Sequence of chain 1.D:
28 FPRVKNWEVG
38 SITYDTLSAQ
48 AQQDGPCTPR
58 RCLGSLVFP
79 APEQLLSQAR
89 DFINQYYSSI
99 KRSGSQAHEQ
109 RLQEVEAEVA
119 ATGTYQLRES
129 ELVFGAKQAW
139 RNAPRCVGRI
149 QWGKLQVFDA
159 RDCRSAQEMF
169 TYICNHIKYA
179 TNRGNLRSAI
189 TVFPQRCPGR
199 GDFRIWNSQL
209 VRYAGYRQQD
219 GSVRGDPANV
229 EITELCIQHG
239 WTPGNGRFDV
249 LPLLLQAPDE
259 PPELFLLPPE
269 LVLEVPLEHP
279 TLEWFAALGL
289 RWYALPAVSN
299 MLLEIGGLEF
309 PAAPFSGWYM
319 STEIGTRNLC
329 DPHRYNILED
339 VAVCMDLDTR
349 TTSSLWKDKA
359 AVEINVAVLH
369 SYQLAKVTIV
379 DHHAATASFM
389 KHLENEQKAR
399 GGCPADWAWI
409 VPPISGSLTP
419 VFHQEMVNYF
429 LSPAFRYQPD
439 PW

Binding-site contacts:
Ligand atom C02 contacts residue PRO294 of chain 1.C at 3.7 Å (hydrophobic).
Ligand atom N21 contacts residue PHE65 of chain 1.C at 3.7 Å.
Ligand atom C07 contacts residue HEM1 of chain 1.Z at 3.9 Å.
Ligand atom C16 contacts residue GLN207 of chain 1.C at 3.9 Å.
Ligand atom C10 contacts residue GLU321 of chain 1.C at 3.4 Å.
Ligand atom C07 contacts residue VAL296 of chain 1.C at 3.1 Å (hydrophobic).
Ligand atom N02 contacts residue TRP316 of chain 1.C at 2.7 Å (h-bond).
Ligand atom C20 contacts residue HEM1 of chain 1.Z at 3.7 Å.
Ligand atom C22 contacts residue PHE65 of chain 1.C at 3.8 Å (hydrophobic).
Ligand atom N02 contacts residue PRO294 of chain 1.C at 3.7 Å.
Ligand atom C24 contacts residue PHE65 of chain 1.C at 3.7 Å (hydrophobic).
Ligand atom C11 contacts residue HEM1 of chain 1.Z at 3.4 Å.
Ligand atom C02 contacts residue TRP316 of chain 1.C at 3.7 Å (hydrophobic).
Ligand atom C13 contacts residue TRP407 of chain 1.C at 3.5 Å (hydrophobic).
Ligand atom C06 contacts residue VAL296 of chain 1.C at 3.6 Å (hydrophobic).
Ligand atom N18 contacts residue GLN207 of chain 1.C at 3.0 Å (h-bond).
Ligand atom N01 contacts residue GLU321 of chain 1.C at 2.6 Å (salt-bridge).
Ligand atom C16 contacts residue VAL296 of chain 1.C at 3.8 Å (hydrophobic).
Ligand atom C26 contacts residue PHE65 of chain 1.C at 3.6 Å (hydrophobic).
Ligand atom C26 contacts residue TRP34 of chain 1.D at 3.8 Å (hydrophobic).
Ligand atom C08 contacts residue HEM1 of chain 1.Z at 3.7 Å.
Ligand atom C09 contacts residue HEM1 of chain 1.Z at 3.4 Å.
Ligand atom C23 contacts residue PHE65 of chain 1.C at 3.8 Å (hydrophobic).
Ligand atom C03 contacts residue HEM1 of chain 1.Z at 3.4 Å.
Ligand atom C4A contacts residue GLY315 of chain 1.C at 3.8 Å.
Ligand atom C09 contacts residue GLU321 of chain 1.C at 3.3 Å.
Ligand atom C08 contacts residue VAL296 of chain 1.C at 3.7 Å (hydrophobic).
Ligand atom C02 contacts residue GLU321 of chain 1.C at 3.1 Å.
Ligand atom C25 contacts residue PHE65 of chain 1.C at 3.6 Å (hydrophobic).
Ligand atom C14 contacts residue HEM1 of chain 1.Z at 3.5 Å.
Ligand atom N02 contacts residue MET318 of chain 1.C at 3.7 Å.
Ligand atom C12 contacts residue HEM1 of chain 1.Z at 2.9 Å.
Ligand atom N02 contacts residue TYR317 of chain 1.C at 3.2 Å.
Ligand atom C04 contacts residue HEM1 of chain 1.Z at 3.7 Å.
Ligand atom N02 contacts residue GLU321 of chain 1.C at 2.5 Å (salt-bridge).
Ligand atom C12 contacts residue TRP407 of chain 1.C at 3.9 Å (hydrophobic).
Ligand atom C4A contacts residue HEM1 of chain 1.Z at 3.3 Å.
Ligand atom C13 contacts residue HEM1 of chain 1.Z at 2.9 Å.
Ligand atom C03 contacts residue PRO294 of chain 1.C at 3.7 Å (hydrophobic).
Ligand atom C03 contacts residue TRP316 of chain 1.C at 3.9 Å (hydrophobic).

Sequence of chain 1.C:
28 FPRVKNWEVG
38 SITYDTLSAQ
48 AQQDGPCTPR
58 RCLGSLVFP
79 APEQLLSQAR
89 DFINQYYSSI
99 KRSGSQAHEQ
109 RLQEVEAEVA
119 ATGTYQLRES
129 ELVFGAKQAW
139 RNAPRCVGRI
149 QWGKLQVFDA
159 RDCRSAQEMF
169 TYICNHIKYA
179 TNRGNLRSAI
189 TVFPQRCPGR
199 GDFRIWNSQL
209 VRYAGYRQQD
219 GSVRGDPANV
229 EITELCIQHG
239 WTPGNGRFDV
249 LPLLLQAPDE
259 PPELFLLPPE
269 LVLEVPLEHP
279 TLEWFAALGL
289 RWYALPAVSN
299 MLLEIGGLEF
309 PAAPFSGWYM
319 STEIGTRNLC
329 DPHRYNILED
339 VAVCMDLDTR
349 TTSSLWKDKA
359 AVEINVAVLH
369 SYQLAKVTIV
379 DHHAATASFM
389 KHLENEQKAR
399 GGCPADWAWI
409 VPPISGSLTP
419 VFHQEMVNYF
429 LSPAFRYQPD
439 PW

This protein binds this small molecule.
Small molecule (SMILES): Cc1cc(N)nc2cc(-c3ccc(OCc4ccccn4)c(CN)c3)ccc12